This small molecule binds to this protein.
Small molecule (SMILES): CC(=O)N[C@@H]1[C@@H](O)[C@H](O)[C@@H](CO)O[C@H]1O

Binding-site contacts:
Ligand atom C8 contacts residue SER17 of chain 1.R at 3.4 Å.
Ligand atom C3 contacts residue ASN58 of chain 1.C at 3.8 Å.
Ligand atom C2 contacts residue ASN58 of chain 1.C at 2.5 Å.
Ligand atom C5 contacts residue ASN58 of chain 1.C at 3.7 Å.
Ligand atom C7 contacts residue ASN58 of chain 1.C at 3.6 Å.
Ligand atom N2 contacts residue SER17 of chain 1.R at 4.1 Å.
Ligand atom C4 contacts residue ASN58 of chain 1.C at 4.2 Å.
Ligand atom C8 contacts residue GLU57 of chain 1.C at 4.0 Å.
Ligand atom O7 contacts residue GLU57 of chain 1.C at 4.0 Å.
Ligand atom O7 contacts residue ASN58 of chain 1.C at 3.9 Å.
Ligand atom N2 contacts residue ASN58 of chain 1.C at 2.9 Å (h-bond).
Ligand atom C1 contacts residue ASN58 of chain 1.C at 1.4 Å.
Ligand atom O5 contacts residue ASN58 of chain 1.C at 2.4 Å (h-bond).
Ligand atom C7 contacts residue SER17 of chain 1.R at 4.3 Å.
Ligand atom C7 contacts residue GLU57 of chain 1.C at 4.3 Å.

Sequence of chain 1.C:
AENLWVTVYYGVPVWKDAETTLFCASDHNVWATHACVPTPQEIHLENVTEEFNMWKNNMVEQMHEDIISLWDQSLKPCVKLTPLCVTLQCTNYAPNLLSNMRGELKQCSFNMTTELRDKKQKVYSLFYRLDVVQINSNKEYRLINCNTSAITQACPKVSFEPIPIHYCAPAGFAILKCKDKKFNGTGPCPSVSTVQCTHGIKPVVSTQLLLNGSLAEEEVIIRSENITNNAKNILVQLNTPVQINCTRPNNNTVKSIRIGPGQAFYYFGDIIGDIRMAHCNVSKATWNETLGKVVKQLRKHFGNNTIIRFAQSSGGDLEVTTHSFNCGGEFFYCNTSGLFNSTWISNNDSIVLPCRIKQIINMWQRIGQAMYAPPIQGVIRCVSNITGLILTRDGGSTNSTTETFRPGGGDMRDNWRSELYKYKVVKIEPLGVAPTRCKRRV

Sequence of chain 1.R:
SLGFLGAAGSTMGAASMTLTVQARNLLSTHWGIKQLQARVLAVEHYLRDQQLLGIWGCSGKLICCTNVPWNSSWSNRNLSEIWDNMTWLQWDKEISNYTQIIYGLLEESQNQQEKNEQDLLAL